Sequence of chain 1.A:
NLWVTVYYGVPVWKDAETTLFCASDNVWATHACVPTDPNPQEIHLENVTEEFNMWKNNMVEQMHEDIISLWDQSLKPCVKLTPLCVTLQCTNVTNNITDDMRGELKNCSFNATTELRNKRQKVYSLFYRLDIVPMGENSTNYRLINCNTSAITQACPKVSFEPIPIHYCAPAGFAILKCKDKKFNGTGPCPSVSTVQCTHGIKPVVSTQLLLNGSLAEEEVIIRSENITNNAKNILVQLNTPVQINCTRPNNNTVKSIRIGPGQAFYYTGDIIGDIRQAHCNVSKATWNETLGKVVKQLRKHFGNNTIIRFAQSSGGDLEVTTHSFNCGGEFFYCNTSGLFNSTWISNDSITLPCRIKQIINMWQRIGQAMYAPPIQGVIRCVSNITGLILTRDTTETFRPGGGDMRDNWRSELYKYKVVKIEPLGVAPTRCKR

Binding-site contacts:
Ligand atom O7 contacts residue ARG404 of chain 1.A at 4.4 Å.
Ligand atom C7 contacts residue ASN257 of chain 1.A at 4.4 Å.
Ligand atom C3 contacts residue ASN293 of chain 1.A at 3.9 Å.
Ligand atom O6 contacts residue THR375 of chain 1.A at 3.7 Å.
Ligand atom C7 contacts residue THR259 of chain 1.A at 4.3 Å.
Ligand atom N2 contacts residue ASN293 of chain 1.A at 3.1 Å (h-bond).
Ligand atom C1 contacts residue HIS291 of chain 1.A at 4.1 Å.
Ligand atom O5 contacts residue ASN293 of chain 1.A at 2.4 Å (h-bond).
Ligand atom C8 contacts residue THR259 of chain 1.A at 3.8 Å.
Ligand atom C4 contacts residue ASN293 of chain 1.A at 4.3 Å.
Ligand atom O7 contacts residue THR259 of chain 1.A at 4.2 Å.
Ligand atom C7 contacts residue ASN293 of chain 1.A at 3.3 Å.
Ligand atom C8 contacts residue HIS291 of chain 1.A at 3.8 Å.
Ligand atom C1 contacts residue ASN293 of chain 1.A at 1.5 Å.
Ligand atom C7 contacts residue HIS291 of chain 1.A at 4.3 Å.
Ligand atom C2 contacts residue HIS291 of chain 1.A at 4.5 Å.
Ligand atom O5 contacts residue SER373 of chain 1.A at 4.4 Å.
Ligand atom O7 contacts residue ASN293 of chain 1.A at 4.5 Å.
Ligand atom C2 contacts residue ASN293 of chain 1.A at 2.5 Å.
Ligand atom O7 contacts residue ASN257 of chain 1.A at 4.4 Å.
Ligand atom C8 contacts residue ASN257 of chain 1.A at 3.3 Å.
Ligand atom C3 contacts residue HIS291 of chain 1.A at 4.3 Å.
Ligand atom C8 contacts residue ASN293 of chain 1.A at 3.1 Å.
Ligand atom C5 contacts residue ASN293 of chain 1.A at 3.8 Å.
Ligand atom O5 contacts residue THR375 of chain 1.A at 4.2 Å.

This small molecule binds to this protein.
Small molecule (SMILES): CC(=O)N[C@H]1[C@H](O[C@H]2[C@H](O)[C@@H](NC(C)=O)CO[C@@H]2CO)O[C@H](CO)[C@@H](O)[C@@H]1O